Sequence of chain 1.B:
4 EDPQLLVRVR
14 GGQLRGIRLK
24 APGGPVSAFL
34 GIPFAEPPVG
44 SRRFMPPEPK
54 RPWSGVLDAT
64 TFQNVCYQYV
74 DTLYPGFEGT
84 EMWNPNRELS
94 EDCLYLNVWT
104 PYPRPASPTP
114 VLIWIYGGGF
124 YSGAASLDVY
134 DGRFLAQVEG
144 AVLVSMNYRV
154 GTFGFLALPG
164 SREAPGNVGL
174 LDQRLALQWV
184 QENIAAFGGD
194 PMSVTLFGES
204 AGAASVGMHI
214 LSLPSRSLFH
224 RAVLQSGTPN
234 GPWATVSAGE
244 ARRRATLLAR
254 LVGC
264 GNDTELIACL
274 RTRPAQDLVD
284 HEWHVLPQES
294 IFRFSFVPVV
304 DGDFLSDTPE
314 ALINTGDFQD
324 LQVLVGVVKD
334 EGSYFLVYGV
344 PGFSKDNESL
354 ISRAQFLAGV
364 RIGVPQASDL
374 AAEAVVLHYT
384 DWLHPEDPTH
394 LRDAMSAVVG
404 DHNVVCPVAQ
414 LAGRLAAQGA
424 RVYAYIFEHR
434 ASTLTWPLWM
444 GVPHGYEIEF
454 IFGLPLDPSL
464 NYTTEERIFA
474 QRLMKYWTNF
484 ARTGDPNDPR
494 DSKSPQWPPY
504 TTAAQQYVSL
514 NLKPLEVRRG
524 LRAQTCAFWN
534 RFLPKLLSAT

A protein and the small-molecule ligand that binds it are described below.
Small molecule (SMILES): CC(=O)N[C@@H]1[C@@H](O)[C@H](O)[C@@H](CO)O[C@H]1O

Binding-site contacts:
Ligand atom C7 contacts residue ASN464 of chain 1.B at 3.9 Å.
Ligand atom O6 contacts residue SER462 of chain 1.B at 4.1 Å.
Ligand atom O5 contacts residue ASN464 of chain 1.B at 2.4 Å (h-bond).
Ligand atom C2 contacts residue ASN464 of chain 1.B at 2.8 Å.
Ligand atom O5 contacts residue LEU463 of chain 1.B at 4.4 Å.
Ligand atom C1 contacts residue SER462 of chain 1.B at 4.1 Å.
Ligand atom C8 contacts residue ASN464 of chain 1.B at 3.7 Å.
Ligand atom C4 contacts residue SER462 of chain 1.B at 4.2 Å.
Ligand atom O5 contacts residue SER462 of chain 1.B at 3.1 Å (h-bond).
Ligand atom N2 contacts residue ASN464 of chain 1.B at 3.1 Å (h-bond).
Ligand atom C5 contacts residue SER462 of chain 1.B at 3.7 Å.
Ligand atom C4 contacts residue ASN464 of chain 1.B at 4.3 Å.
Ligand atom C3 contacts residue ASN464 of chain 1.B at 3.9 Å.
Ligand atom C5 contacts residue ASN464 of chain 1.B at 3.5 Å.
Ligand atom C6 contacts residue SER462 of chain 1.B at 3.4 Å.
Ligand atom C1 contacts residue ASN464 of chain 1.B at 1.4 Å.